Sequence of chain 1.D:
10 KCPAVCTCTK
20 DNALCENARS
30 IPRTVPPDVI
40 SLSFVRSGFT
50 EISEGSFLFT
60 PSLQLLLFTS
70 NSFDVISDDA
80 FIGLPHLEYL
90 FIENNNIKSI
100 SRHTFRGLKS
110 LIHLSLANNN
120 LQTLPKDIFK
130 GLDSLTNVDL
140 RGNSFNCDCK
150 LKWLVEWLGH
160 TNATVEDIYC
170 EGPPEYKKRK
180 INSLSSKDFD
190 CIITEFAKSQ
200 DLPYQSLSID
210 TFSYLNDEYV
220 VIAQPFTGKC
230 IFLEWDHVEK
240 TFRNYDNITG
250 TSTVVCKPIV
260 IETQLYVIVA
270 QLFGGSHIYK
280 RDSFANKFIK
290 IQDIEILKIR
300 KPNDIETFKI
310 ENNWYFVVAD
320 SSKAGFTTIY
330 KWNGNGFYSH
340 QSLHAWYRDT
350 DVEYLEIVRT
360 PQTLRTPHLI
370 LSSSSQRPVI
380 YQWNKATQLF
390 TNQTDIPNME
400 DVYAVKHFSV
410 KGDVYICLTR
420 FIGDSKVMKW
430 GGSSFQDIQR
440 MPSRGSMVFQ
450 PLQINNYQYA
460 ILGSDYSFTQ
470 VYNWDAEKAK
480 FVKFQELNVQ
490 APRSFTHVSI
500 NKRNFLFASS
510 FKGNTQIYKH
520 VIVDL

Binding-site contacts:
Ligand atom C5 contacts residue ASN391 of chain 1.D at 3.6 Å.
Ligand atom C3 contacts residue ASN391 of chain 1.D at 3.7 Å.
Ligand atom O5 contacts residue ASN391 of chain 1.D at 2.5 Å (h-bond).
Ligand atom C7 contacts residue ASN391 of chain 1.D at 3.7 Å.
Ligand atom N2 contacts residue ASN391 of chain 1.D at 2.9 Å (h-bond).
Ligand atom O7 contacts residue ASN391 of chain 1.D at 4.2 Å.
Ligand atom C2 contacts residue ASN391 of chain 1.D at 2.6 Å.
Ligand atom C4 contacts residue ASN391 of chain 1.D at 4.3 Å.
Ligand atom C1 contacts residue ASN391 of chain 1.D at 1.4 Å.
Ligand atom C8 contacts residue ARG358 of chain 1.D at 4.4 Å.
Ligand atom C8 contacts residue THR393 of chain 1.D at 4.1 Å.

The small molecule below binds the protein below.
Small molecule (SMILES): CC(=O)N[C@@H]1[C@@H](O)[C@H](O)[C@@H](CO)O[C@H]1O